This protein binds this small molecule.
Small molecule (SMILES): CSCC[C@H](NC(=O)[C@H](CCCCN)NC(=O)[C@H](CO)NC(=O)CN)C(=O)N[C@@H](CCC(=O)O)C(=O)N[C@@H](CCC(=O)O)C(=O)N[C@H](C(=O)N[C@@H](CC(=O)O)C(=O)O)C(C)C

Sequence of chain 1.B:
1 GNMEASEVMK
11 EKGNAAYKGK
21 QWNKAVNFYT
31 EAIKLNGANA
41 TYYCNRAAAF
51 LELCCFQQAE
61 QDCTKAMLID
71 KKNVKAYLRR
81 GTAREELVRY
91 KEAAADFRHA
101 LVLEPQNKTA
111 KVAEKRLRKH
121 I

Binding-site contacts:
Ligand atom CG2 contacts residue ASN14 of chain 1.B at 3.5 Å.
Ligand atom N contacts residue ASN45 of chain 1.B at 3.0 Å (h-bond).
Ligand atom N contacts residue GLU104 of chain 1.B at 2.9 Å (salt-bridge).
Ligand atom O contacts residue TYR17 of chain 1.B at 3.3 Å.
Ligand atom CG contacts residue LYS75 of chain 1.B at 3.5 Å.
Ligand atom C contacts residue LYS10 of chain 1.B at 3.6 Å.
Ligand atom CE contacts residue LEU78 of chain 1.B at 3.6 Å (hydrophobic).
Ligand atom OD1 contacts residue LYS75 of chain 1.B at 3.6 Å (salt-bridge).
Ligand atom CB contacts residue GLU104 of chain 1.B at 3.2 Å.
Ligand atom O contacts residue ASN107 of chain 1.B at 3.2 Å (h-bond).
Ligand atom CG2 contacts residue TYR29 of chain 1.B at 3.6 Å (hydrophobic).
Ligand atom OXT contacts residue ASN45 of chain 1.B at 2.7 Å (h-bond).
Ligand atom OD2 contacts residue LYS75 of chain 1.B at 2.7 Å (salt-bridge).
Ligand atom OXT contacts residue LYS10 of chain 1.B at 3.4 Å.
Ligand atom O contacts residue LYS75 of chain 1.B at 3.2 Å.
Ligand atom C contacts residue ASN14 of chain 1.B at 3.6 Å.
Ligand atom CB contacts residue TYR29 of chain 1.B at 3.7 Å (hydrophobic).
Ligand atom O contacts residue ARG79 of chain 1.B at 2.8 Å (salt-bridge).
Ligand atom CE contacts residue ARG79 of chain 1.B at 3.7 Å.
Ligand atom OG contacts residue GLU104 of chain 1.B at 2.7 Å (salt-bridge).
Ligand atom OXT contacts residue THR41 of chain 1.B at 3.5 Å.
Ligand atom CA contacts residue ASN45 of chain 1.B at 3.6 Å.
Ligand atom C contacts residue LYS75 of chain 1.B at 3.8 Å.
Ligand atom OXT contacts residue ASN14 of chain 1.B at 2.9 Å (h-bond).
Ligand atom C contacts residue ARG79 of chain 1.B at 3.8 Å.
Ligand atom CB contacts residue GOL1 of chain 1.F at 3.6 Å.
Ligand atom CB contacts residue ASN45 of chain 1.B at 3.4 Å.
Ligand atom CD contacts residue LYS115 of chain 1.A at 3.7 Å.
Ligand atom CG1 contacts residue ASN45 of chain 1.B at 3.7 Å.
Ligand atom C contacts residue ARG79 of chain 1.B at 3.7 Å.
Ligand atom O contacts residue LYS75 of chain 1.B at 2.8 Å (salt-bridge).
Ligand atom CA contacts residue GLU104 of chain 1.B at 3.7 Å.
Ligand atom CE contacts residue THR82 of chain 1.B at 3.3 Å.
Ligand atom CG1 contacts residue TYR29 of chain 1.B at 3.7 Å (hydrophobic).
Ligand atom CG1 contacts residue TYR17 of chain 1.B at 3.7 Å (hydrophobic).
Ligand atom C contacts residue LYS75 of chain 1.B at 3.7 Å.
Ligand atom O contacts residue ARG79 of chain 1.B at 2.8 Å (salt-bridge).
Ligand atom OE1 contacts residue LYS115 of chain 1.A at 2.9 Å (salt-bridge).
Ligand atom C contacts residue THR41 of chain 1.B at 3.7 Å.
Ligand atom O contacts residue LYS10 of chain 1.B at 2.9 Å (salt-bridge).

Sequence of chain 1.A:
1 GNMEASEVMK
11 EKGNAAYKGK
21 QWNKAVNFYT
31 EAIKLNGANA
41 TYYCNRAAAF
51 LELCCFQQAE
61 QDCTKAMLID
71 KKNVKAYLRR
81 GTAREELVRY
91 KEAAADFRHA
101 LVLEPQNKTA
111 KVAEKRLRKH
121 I